Sequence of chain 1.L:
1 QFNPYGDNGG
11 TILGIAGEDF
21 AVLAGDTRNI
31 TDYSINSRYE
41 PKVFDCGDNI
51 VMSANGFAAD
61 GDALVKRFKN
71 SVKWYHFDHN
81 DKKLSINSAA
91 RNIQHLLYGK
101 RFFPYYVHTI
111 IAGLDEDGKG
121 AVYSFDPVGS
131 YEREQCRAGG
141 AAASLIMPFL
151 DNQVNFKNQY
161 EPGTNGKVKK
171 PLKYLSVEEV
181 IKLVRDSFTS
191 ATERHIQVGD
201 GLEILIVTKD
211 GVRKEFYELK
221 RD

Binding-site contacts:
Ligand atom C23 contacts residue ARG19 of chain 1.K at 3.5 Å.
Ligand atom O contacts residue MES1 of chain 1.MA at 3.1 Å (h-bond).
Ligand atom CA contacts residue GLY47 of chain 1.K at 3.1 Å.
Ligand atom C23 contacts residue THR1 of chain 1.K at 2.4 Å.
Ligand atom C27 contacts residue ALA20 of chain 1.K at 3.6 Å (hydrophobic).
Ligand atom C24 contacts residue SER131 of chain 1.K at 3.7 Å.
Ligand atom O7 contacts residue THR1 of chain 1.K at 3.6 Å.
Ligand atom O contacts residue THR21 of chain 1.K at 3.2 Å (h-bond).
Ligand atom N1 contacts residue TYR106 of chain 1.L at 3.6 Å.
Ligand atom CB contacts residue GLY47 of chain 1.K at 3.6 Å.
Ligand atom C25 contacts residue THR1 of chain 1.K at 2.7 Å.
Ligand atom C25 contacts residue GLY47 of chain 1.K at 3.7 Å.
Ligand atom O contacts residue ALA20 of chain 1.K at 3.3 Å.
Ligand atom N contacts residue GLY47 of chain 1.K at 2.8 Å (h-bond).
Ligand atom F2 contacts residue ALA27 of chain 1.K at 3.7 Å.
Ligand atom C contacts residue THR1 of chain 1.K at 1.4 Å.
Ligand atom C contacts residue GLY47 of chain 1.K at 3.4 Å.
Ligand atom C contacts residue THR21 of chain 1.K at 3.6 Å.
Ligand atom CB contacts residue ASP126 of chain 1.L at 3.5 Å.
Ligand atom O contacts residue ALA46 of chain 1.K at 3.8 Å.
Ligand atom O contacts residue THR1 of chain 1.K at 2.2 Å (h-bond).
Ligand atom C25 contacts residue LYS33 of chain 1.K at 3.8 Å.
Ligand atom O contacts residue ALA49 of chain 1.K at 3.3 Å (h-bond).
Ligand atom C24 contacts residue MES1 of chain 1.MA at 2.9 Å.
Ligand atom N contacts residue THR1 of chain 1.K at 3.6 Å.
Ligand atom O7 contacts residue MES1 of chain 1.MA at 3.7 Å.
Ligand atom CA contacts residue THR21 of chain 1.K at 3.2 Å.
Ligand atom C22 contacts residue TYR170 of chain 1.K at 3.7 Å (hydrophobic).
Ligand atom C26 contacts residue GLY47 of chain 1.K at 3.6 Å.
Ligand atom C22 contacts residue THR1 of chain 1.K at 1.5 Å.
Ligand atom CA contacts residue THR1 of chain 1.K at 2.4 Å.
Ligand atom O contacts residue GLY47 of chain 1.K at 3.1 Å (h-bond).
Ligand atom N contacts residue THR21 of chain 1.K at 3.0 Å (h-bond).
Ligand atom CD contacts residue ASP126 of chain 1.L at 3.3 Å.
Ligand atom C22 contacts residue MES1 of chain 1.MA at 3.7 Å.
Ligand atom C contacts residue LYS33 of chain 1.K at 3.8 Å.
Ligand atom C24 contacts residue THR1 of chain 1.K at 2.4 Å.
Ligand atom C23 contacts residue TYR170 of chain 1.K at 3.0 Å (hydrophobic).
Ligand atom CB contacts residue THR21 of chain 1.K at 3.6 Å.
Ligand atom C28 contacts residue ALA49 of chain 1.K at 3.7 Å (hydrophobic).

Sequence of chain 1.K:
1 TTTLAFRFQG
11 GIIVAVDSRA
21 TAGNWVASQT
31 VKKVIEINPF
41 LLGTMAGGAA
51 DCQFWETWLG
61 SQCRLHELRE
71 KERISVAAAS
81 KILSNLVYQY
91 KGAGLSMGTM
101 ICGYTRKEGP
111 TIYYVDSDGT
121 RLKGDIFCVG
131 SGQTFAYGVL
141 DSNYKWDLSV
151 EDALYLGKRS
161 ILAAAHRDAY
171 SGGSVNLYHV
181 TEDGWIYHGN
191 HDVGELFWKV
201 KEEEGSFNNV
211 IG

A protein and the small-molecule ligand that binds it are described below.
Small molecule (SMILES): CCCC[C@H](NC(=O)[C@@H]1CC(F)(F)CN1C(=O)[C@H](C)NC(=O)CN=[N+]=N)C(=O)N[C@@H](CC(C)C)[C@@H](O)[C@H](C)CO